Binding-site contacts:
Ligand atom C22 contacts residue GLN280 of chain 1.A at 3.5 Å.
Ligand atom C33 contacts residue LYS272 of chain 1.A at 3.8 Å.
Ligand atom N05 contacts residue PHE283 of chain 1.A at 3.7 Å.
Ligand atom C22 contacts residue ILE246 of chain 1.A at 3.5 Å (hydrophobic).
Ligand atom C33 contacts residue GLU275 of chain 1.A at 3.5 Å.
Ligand atom C27 contacts residue GLY279 of chain 1.A at 3.4 Å.
Ligand atom N09 contacts residue PHE250 of chain 1.A at 3.6 Å.
Ligand atom C36 contacts residue PHE193 of chain 1.A at 3.7 Å (hydrophobic).
Ligand atom C02 contacts residue ILE246 of chain 1.A at 3.6 Å (hydrophobic).
Ligand atom C06 contacts residue PHE283 of chain 1.A at 3.4 Å (hydrophobic).
Ligand atom C25 contacts residue TYR247 of chain 1.A at 3.7 Å (hydrophobic).
Ligand atom C24 contacts residue TYR247 of chain 1.A at 3.8 Å (hydrophobic).
Ligand atom N16 contacts residue LEU189 of chain 1.A at 3.6 Å.
Ligand atom C19 contacts residue ALA190 of chain 1.A at 3.8 Å (hydrophobic).
Ligand atom N26 contacts residue TYR247 of chain 1.A at 2.8 Å (h-bond).
Ligand atom C18 contacts residue ALA190 of chain 1.A at 3.7 Å (hydrophobic).
Ligand atom C34 contacts residue TYR247 of chain 1.A at 3.6 Å (hydrophobic).
Ligand atom C12 contacts residue LEU189 of chain 1.A at 3.6 Å (hydrophobic).
Ligand atom C24 contacts residue GLN280 of chain 1.A at 3.8 Å.
Ligand atom C24 contacts residue PHE283 of chain 1.A at 3.5 Å (hydrophobic).
Ligand atom C08 contacts residue PHE283 of chain 1.A at 3.5 Å (hydrophobic).
Ligand atom C03 contacts residue ILE246 of chain 1.A at 3.6 Å (hydrophobic).
Ligand atom N29 contacts residue GLY279 of chain 1.A at 3.6 Å.
Ligand atom C04 contacts residue GLN280 of chain 1.A at 3.8 Å.
Ligand atom N29 contacts residue MET267 of chain 1.A at 3.6 Å.
Ligand atom C23 contacts residue TYR247 of chain 1.A at 3.5 Å (hydrophobic).
Ligand atom N26 contacts residue GLY279 of chain 1.A at 3.6 Å.
Ligand atom C25 contacts residue MET267 of chain 1.A at 3.8 Å (hydrophobic).
Ligand atom C32 contacts residue PRO266 of chain 1.A at 3.7 Å (hydrophobic).
Ligand atom C25 contacts residue GLY279 of chain 1.A at 3.5 Å.
Ligand atom N30 contacts residue GLY279 of chain 1.A at 3.3 Å.
Ligand atom C23 contacts residue GLN280 of chain 1.A at 3.7 Å.
Ligand atom C31 contacts residue PRO266 of chain 1.A at 3.8 Å (hydrophobic).
Ligand atom C03 contacts residue PHE283 of chain 1.A at 3.6 Å (hydrophobic).
Ligand atom N09 contacts residue PHE283 of chain 1.A at 3.6 Å.
Ligand atom N15 contacts residue LEU189 of chain 1.A at 3.7 Å.
Ligand atom N07 contacts residue PHE283 of chain 1.A at 3.4 Å.
Ligand atom N01 contacts residue GLN280 of chain 1.A at 3.0 Å (h-bond).
Ligand atom C31 contacts residue MET267 of chain 1.A at 3.5 Å (hydrophobic).
Ligand atom C10 contacts residue LEU189 of chain 1.A at 3.7 Å (hydrophobic).

Sequence of chain 1.A:
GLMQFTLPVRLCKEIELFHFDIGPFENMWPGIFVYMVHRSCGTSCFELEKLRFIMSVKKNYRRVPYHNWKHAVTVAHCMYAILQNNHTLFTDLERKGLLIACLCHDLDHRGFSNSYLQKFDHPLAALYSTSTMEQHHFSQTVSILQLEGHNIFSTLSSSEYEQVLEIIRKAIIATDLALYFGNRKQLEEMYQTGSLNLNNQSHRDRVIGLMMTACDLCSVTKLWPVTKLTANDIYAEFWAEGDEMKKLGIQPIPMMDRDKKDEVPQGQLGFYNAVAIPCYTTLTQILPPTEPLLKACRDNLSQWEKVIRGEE

A small-molecule ligand and the protein it binds are described below.
Small molecule (SMILES): Cc1cc2nc(CCc3nc(N4CCCC4)n(C)n3)nn2c(CCc2nc(N3CCCC3)n(C)n2)n1